Binding-site contacts:
Ligand atom C2' contacts residue LYS143 of chain 21.E at 4.5 Å.
Ligand atom C1' contacts residue TRP47 of chain 21.E at 4.3 Å (hydrophobic).
Ligand atom OP1 contacts residue LYS45 of chain 26.F at 4.3 Å.
Ligand atom O4' contacts residue LYS143 of chain 21.E at 4.2 Å.
Ligand atom O4' contacts residue TRP47 of chain 21.E at 4.0 Å.
Ligand atom N9 contacts residue LYS143 of chain 21.E at 3.8 Å.
Ligand atom C8 contacts residue GLU140 of chain 21.E at 4.1 Å.
Ligand atom N9 contacts residue GLU140 of chain 21.E at 4.1 Å.
Ligand atom N6 contacts residue TRP47 of chain 21.E at 4.2 Å.
Ligand atom C6 contacts residue TRP47 of chain 21.E at 3.9 Å (hydrophobic).
Ligand atom O4' contacts residue GLU140 of chain 21.E at 4.1 Å.
Ligand atom C8 contacts residue LYS143 of chain 21.E at 2.8 Å.
Ligand atom N1 contacts residue TRP47 of chain 21.E at 3.8 Å.
Ligand atom C8 contacts residue TRP47 of chain 21.E at 4.0 Å (hydrophobic).
Ligand atom O2' contacts residue GLU140 of chain 21.E at 3.0 Å (salt-bridge).
Ligand atom N7 contacts residue TRP47 of chain 21.E at 4.0 Å.
Ligand atom C5 contacts residue TRP47 of chain 21.E at 4.0 Å (hydrophobic).
Ligand atom C2 contacts residue TRP47 of chain 21.E at 3.8 Å (hydrophobic).
Ligand atom N7 contacts residue LYS143 of chain 21.E at 3.7 Å.
Ligand atom C1' contacts residue GLU140 of chain 21.E at 3.2 Å.
Ligand atom C1' contacts residue LYS143 of chain 21.E at 4.0 Å.
Ligand atom C2' contacts residue GLU140 of chain 21.E at 3.5 Å.
Ligand atom C4 contacts residue TRP47 of chain 21.E at 3.9 Å (hydrophobic).
Ligand atom N3 contacts residue TRP47 of chain 21.E at 3.9 Å.
Ligand atom N9 contacts residue TRP47 of chain 21.E at 4.0 Å.

Sequence of chain 26.F:
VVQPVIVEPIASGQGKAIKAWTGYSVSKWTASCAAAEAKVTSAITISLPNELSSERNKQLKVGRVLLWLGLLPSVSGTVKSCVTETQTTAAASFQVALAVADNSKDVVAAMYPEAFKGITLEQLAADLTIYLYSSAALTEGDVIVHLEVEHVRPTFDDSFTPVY

Sequence of chain 21.E:
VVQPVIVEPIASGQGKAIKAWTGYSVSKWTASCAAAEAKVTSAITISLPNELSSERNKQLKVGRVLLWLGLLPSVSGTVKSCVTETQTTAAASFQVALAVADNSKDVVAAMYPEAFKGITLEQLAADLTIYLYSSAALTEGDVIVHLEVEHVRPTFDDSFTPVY

The small molecule below binds the protein below.
Small molecule (SMILES): Nc1ncnc2c1ncn2[C@@H]1O[C@H](COP(=O)=O)[C@@H](O[P](=O)(O)OC[C@H]2O[C@@H](n3ccc(=O)[nH]c3=O)[C@H](O)[C@@H]2O)[C@H]1O